A protein and the small-molecule ligand that binds it are described below.
Small molecule (SMILES): Nc1ncnc2c1ncn2[C@@H]1O[C@H](C(=O)NCCCCCC(=O)N[C@H](CC(=O)O)C(=O)O)[C@@H](O)[C@H]1O

Binding-site contacts:
Ligand atom N contacts residue PHE166 of chain 1.A at 3.7 Å.
Ligand atom N5 contacts residue GLU51 of chain 1.A at 3.7 Å.
Ligand atom N5 contacts residue ARG2 of chain 1.B at 3.7 Å.
Ligand atom N contacts residue LEU215 of chain 1.A at 3.4 Å.
Ligand atom C3 contacts residue GLY167 of chain 1.A at 3.6 Å.
Ligand atom C52 contacts residue ARG2 of chain 1.B at 3.5 Å.
Ligand atom C3 contacts residue LEU215 of chain 1.A at 3.5 Å (hydrophobic).
Ligand atom C2 contacts residue LEU215 of chain 1.A at 3.5 Å (hydrophobic).
Ligand atom O11 contacts residue LYS3 of chain 1.B at 2.3 Å (salt-bridge).
Ligand atom O contacts residue GLY50 of chain 1.A at 3.7 Å.
Ligand atom C10 contacts residue GLU51 of chain 1.A at 3.3 Å.
Ligand atom O15 contacts residue GLY212 of chain 1.A at 2.6 Å (h-bond).
Ligand atom N1 contacts residue GLY168 of chain 1.A at 3.6 Å.
Ligand atom C3 contacts residue PHE166 of chain 1.A at 3.6 Å (hydrophobic).
Ligand atom O12 contacts residue ARG2 of chain 1.B at 2.9 Å (salt-bridge).
Ligand atom C17 contacts residue LYS3 of chain 1.B at 2.4 Å.
Ligand atom N contacts residue GLY167 of chain 1.A at 2.9 Å (h-bond).
Ligand atom O12 contacts residue LYS3 of chain 1.B at 3.4 Å (salt-bridge).
Ligand atom N2 contacts residue ILE116 of chain 1.A at 3.6 Å.
Ligand atom N2 contacts residue ALA68 of chain 1.A at 3.6 Å.
Ligand atom C18 contacts residue LYS3 of chain 1.B at 1.3 Å.
Ligand atom C7 contacts residue GLY212 of chain 1.A at 3.4 Å.
Ligand atom O14 contacts residue GLY52 of chain 1.A at 3.3 Å.
Ligand atom C16 contacts residue LYS3 of chain 1.B at 3.5 Å.
Ligand atom N2 contacts residue GLU165 of chain 1.A at 2.9 Å (salt-bridge).
Ligand atom C3 contacts residue GLY168 of chain 1.A at 3.4 Å.
Ligand atom C10 contacts residue ARG2 of chain 1.B at 3.4 Å.
Ligand atom N1 contacts residue ILE49 of chain 1.A at 3.5 Å.
Ligand atom N4 contacts residue ILE245 of chain 1.A at 3.6 Å.
Ligand atom C4 contacts residue ILE245 of chain 1.A at 3.6 Å (hydrophobic).
Ligand atom O16 contacts residue ASP170 of chain 1.A at 2.7 Å (salt-bridge).
Ligand atom C17 contacts residue THR248 of chain 1.A at 3.7 Å.
Ligand atom O15 contacts residue ASP170 of chain 1.A at 3.4 Å (salt-bridge).
Ligand atom O13 contacts residue ARG2 of chain 1.B at 2.9 Å (salt-bridge).
Ligand atom O12 contacts residue ASP246 of chain 1.A at 3.4 Å (salt-bridge).
Ligand atom C2 contacts residue ALA68 of chain 1.A at 3.5 Å (hydrophobic).
Ligand atom O14 contacts residue VAL53 of chain 1.A at 3.3 Å (h-bond).
Ligand atom O14 contacts residue PHE54 of chain 1.A at 2.7 Å (h-bond).
Ligand atom C6 contacts residue ASP170 of chain 1.A at 3.6 Å.
Ligand atom C11 contacts residue GLU51 of chain 1.A at 3.5 Å.

Sequence of chain 1.A:
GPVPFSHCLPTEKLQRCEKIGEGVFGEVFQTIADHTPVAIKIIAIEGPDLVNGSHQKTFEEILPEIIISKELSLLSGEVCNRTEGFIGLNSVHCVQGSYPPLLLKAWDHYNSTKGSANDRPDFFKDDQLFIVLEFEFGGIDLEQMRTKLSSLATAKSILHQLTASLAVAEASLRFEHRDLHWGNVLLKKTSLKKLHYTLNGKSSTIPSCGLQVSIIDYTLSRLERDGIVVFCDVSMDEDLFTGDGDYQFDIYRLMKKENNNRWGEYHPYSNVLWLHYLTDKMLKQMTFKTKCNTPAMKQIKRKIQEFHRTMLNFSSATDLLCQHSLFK

Sequence of chain 1.B:
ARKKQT